Sequence of chain 1.C:
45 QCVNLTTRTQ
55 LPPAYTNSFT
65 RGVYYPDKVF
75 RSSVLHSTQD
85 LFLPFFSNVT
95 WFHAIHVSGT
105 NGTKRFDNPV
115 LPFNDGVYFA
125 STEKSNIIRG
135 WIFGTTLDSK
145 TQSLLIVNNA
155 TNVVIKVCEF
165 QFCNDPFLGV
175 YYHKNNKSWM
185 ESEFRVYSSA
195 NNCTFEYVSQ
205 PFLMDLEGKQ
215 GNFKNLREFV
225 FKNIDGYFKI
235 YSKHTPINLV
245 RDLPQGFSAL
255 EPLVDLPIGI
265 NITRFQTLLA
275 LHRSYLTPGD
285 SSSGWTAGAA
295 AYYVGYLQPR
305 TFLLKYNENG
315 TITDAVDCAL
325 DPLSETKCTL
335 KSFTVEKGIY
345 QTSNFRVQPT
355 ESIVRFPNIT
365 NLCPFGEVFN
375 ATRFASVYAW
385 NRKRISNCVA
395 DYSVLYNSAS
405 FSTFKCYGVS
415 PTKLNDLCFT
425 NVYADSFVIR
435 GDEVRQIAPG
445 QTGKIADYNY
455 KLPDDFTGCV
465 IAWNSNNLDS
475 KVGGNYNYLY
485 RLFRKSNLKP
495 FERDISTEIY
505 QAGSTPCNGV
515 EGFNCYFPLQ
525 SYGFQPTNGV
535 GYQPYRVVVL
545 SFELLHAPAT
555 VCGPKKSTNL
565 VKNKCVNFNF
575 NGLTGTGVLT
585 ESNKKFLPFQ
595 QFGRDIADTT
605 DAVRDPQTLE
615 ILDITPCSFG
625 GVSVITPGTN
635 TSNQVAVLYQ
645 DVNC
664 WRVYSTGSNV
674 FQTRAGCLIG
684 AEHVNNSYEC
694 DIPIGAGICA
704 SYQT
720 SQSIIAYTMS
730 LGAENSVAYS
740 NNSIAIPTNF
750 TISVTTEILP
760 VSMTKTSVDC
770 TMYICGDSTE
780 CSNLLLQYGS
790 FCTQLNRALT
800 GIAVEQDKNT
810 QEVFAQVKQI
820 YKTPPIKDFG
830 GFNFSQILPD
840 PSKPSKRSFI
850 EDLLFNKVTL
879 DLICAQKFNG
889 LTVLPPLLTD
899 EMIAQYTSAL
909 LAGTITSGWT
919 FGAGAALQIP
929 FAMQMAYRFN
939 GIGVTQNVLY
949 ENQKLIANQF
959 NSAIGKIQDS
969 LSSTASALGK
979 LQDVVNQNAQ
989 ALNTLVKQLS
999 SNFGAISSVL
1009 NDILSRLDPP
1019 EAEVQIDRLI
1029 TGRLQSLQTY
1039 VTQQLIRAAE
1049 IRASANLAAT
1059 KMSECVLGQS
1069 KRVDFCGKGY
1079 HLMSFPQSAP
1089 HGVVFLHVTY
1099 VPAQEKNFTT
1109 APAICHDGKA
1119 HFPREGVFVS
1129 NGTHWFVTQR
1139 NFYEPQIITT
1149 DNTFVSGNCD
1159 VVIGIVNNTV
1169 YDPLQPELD

A small-molecule ligand and the protein it binds are described below.
Small molecule (SMILES): C=CC1=C(C)/C(=C/c2[nH]c(/C=C3\N=C(/C=C4\NC(=O)C(C)=C4C=C)C(C)=C3CCC(=O)O)c(CCC(=O)O)c2C)NC1=O

Binding-site contacts:
Ligand atom CHB contacts residue ARG221 of chain 1.C at 3.6 Å.
Ligand atom C4A contacts residue ARG221 of chain 1.C at 4.0 Å.
Ligand atom CMB contacts residue MET208 of chain 1.C at 3.7 Å (hydrophobic).
Ligand atom CMC contacts residue ILE150 of chain 1.C at 3.6 Å (hydrophobic).
Ligand atom CMB contacts residue ASN152 of chain 1.C at 4.0 Å.
Ligand atom C3B contacts residue ILE132 of chain 1.C at 4.2 Å (hydrophobic).
Ligand atom CMD contacts residue LEU257 of chain 1.C at 3.8 Å (hydrophobic).
Ligand atom CMB contacts residue ILE132 of chain 1.C at 3.5 Å (hydrophobic).
Ligand atom NB contacts residue ASN152 of chain 1.C at 4.0 Å.
Ligand atom CMA contacts residue ARG221 of chain 1.C at 3.8 Å.
Ligand atom NB contacts residue ARG221 of chain 1.C at 4.1 Å.
Ligand atom C1C contacts residue ASN152 of chain 1.C at 3.9 Å.
Ligand atom CMC contacts residue TRP135 of chain 1.C at 3.8 Å (hydrophobic).
Ligand atom CBC contacts residue PHE223 of chain 1.C at 3.9 Å (hydrophobic).
Ligand atom C1D contacts residue HIS238 of chain 1.C at 4.0 Å.
Ligand atom CBB contacts residue ARG133 of chain 1.C at 3.2 Å.
Ligand atom CHB contacts residue ASN152 of chain 1.C at 4.0 Å.
Ligand atom C2D contacts residue HIS238 of chain 1.C at 4.1 Å.
Ligand atom CBB contacts residue GLY134 of chain 1.C at 4.1 Å.
Ligand atom CBB contacts residue ILE132 of chain 1.C at 4.0 Å (hydrophobic).
Ligand atom O1A contacts residue ARG221 of chain 1.C at 4.1 Å.
Ligand atom CAC contacts residue LEU257 of chain 1.C at 4.2 Å (hydrophobic).
Ligand atom CAB contacts residue ARG133 of chain 1.C at 3.8 Å.
Ligand atom CBD contacts residue HIS238 of chain 1.C at 4.1 Å.
Ligand atom C3A contacts residue ARG221 of chain 1.C at 4.0 Å.
Ligand atom C2B contacts residue ARG221 of chain 1.C at 3.8 Å.
Ligand atom CBB contacts residue TRP135 of chain 1.C at 3.5 Å (hydrophobic).
Ligand atom C1B contacts residue MET208 of chain 1.C at 4.2 Å (hydrophobic).
Ligand atom C2B contacts residue ASN152 of chain 1.C at 3.6 Å.
Ligand atom OB contacts residue PHE223 of chain 1.C at 3.2 Å.
Ligand atom CMC contacts residue VAL157 of chain 1.C at 4.0 Å (hydrophobic).
Ligand atom C1B contacts residue ARG221 of chain 1.C at 3.8 Å.
Ligand atom C3B contacts residue ASN152 of chain 1.C at 3.9 Å.
Ligand atom OC contacts residue ASN152 of chain 1.C at 2.8 Å (h-bond).
Ligand atom CAB contacts residue ILE132 of chain 1.C at 3.3 Å (hydrophobic).
Ligand atom CHB contacts residue MET208 of chain 1.C at 3.6 Å (hydrophobic).
Ligand atom CMB contacts residue ARG221 of chain 1.C at 3.5 Å.
Ligand atom ND contacts residue HIS238 of chain 1.C at 4.1 Å.
Ligand atom CMB contacts residue GLU127 of chain 1.C at 3.8 Å.
Ligand atom C1B contacts residue ASN152 of chain 1.C at 3.6 Å.